Binding-site contacts:
Ligand atom O6 contacts residue TRP384 of chain 1.A at 3.8 Å.
Ligand atom C6 contacts residue ALA244 of chain 1.A at 4.4 Å (hydrophobic).
Ligand atom O6 contacts residue ALA244 of chain 1.A at 3.8 Å.
Ligand atom C5 contacts residue ASN241 of chain 1.A at 3.9 Å.
Ligand atom N2 contacts residue ASN241 of chain 1.A at 4.0 Å.
Ligand atom O7 contacts residue TRP384 of chain 1.A at 3.4 Å.
Ligand atom C2 contacts residue TRP384 of chain 1.A at 3.9 Å (hydrophobic).
Ligand atom O5 contacts residue ALA244 of chain 1.A at 3.8 Å.
Ligand atom O3 contacts residue TRP384 of chain 1.A at 4.4 Å.
Ligand atom C4 contacts residue TRP384 of chain 1.A at 4.3 Å (hydrophobic).
Ligand atom O5 contacts residue TRP384 of chain 1.A at 4.1 Å.
Ligand atom C1 contacts residue ASN241 of chain 1.A at 2.5 Å.
Ligand atom O6 contacts residue LYS388 of chain 1.A at 3.4 Å.
Ligand atom C3 contacts residue TRP384 of chain 1.A at 4.5 Å (hydrophobic).
Ligand atom C1 contacts residue TRP384 of chain 1.A at 4.4 Å (hydrophobic).
Ligand atom C6 contacts residue LYS388 of chain 1.A at 3.8 Å.
Ligand atom O7 contacts residue ASN241 of chain 1.A at 4.0 Å.
Ligand atom O1 contacts residue ASN241 of chain 1.A at 1.5 Å (h-bond).
Ligand atom C2 contacts residue ASN241 of chain 1.A at 3.5 Å.
Ligand atom C7 contacts residue TRP384 of chain 1.A at 4.3 Å (hydrophobic).
Ligand atom O1 contacts residue TRP384 of chain 1.A at 3.9 Å.
Ligand atom O6 contacts residue ASN241 of chain 1.A at 4.4 Å.
Ligand atom O1 contacts residue ALA244 of chain 1.A at 4.4 Å.
Ligand atom O5 contacts residue ASN241 of chain 1.A at 2.5 Å (h-bond).
Ligand atom C5 contacts residue THR243 of chain 1.A at 4.5 Å.
Ligand atom C1 contacts residue THR243 of chain 1.A at 4.3 Å.
Ligand atom C7 contacts residue ASN241 of chain 1.A at 4.3 Å.

Sequence of chain 1.A:
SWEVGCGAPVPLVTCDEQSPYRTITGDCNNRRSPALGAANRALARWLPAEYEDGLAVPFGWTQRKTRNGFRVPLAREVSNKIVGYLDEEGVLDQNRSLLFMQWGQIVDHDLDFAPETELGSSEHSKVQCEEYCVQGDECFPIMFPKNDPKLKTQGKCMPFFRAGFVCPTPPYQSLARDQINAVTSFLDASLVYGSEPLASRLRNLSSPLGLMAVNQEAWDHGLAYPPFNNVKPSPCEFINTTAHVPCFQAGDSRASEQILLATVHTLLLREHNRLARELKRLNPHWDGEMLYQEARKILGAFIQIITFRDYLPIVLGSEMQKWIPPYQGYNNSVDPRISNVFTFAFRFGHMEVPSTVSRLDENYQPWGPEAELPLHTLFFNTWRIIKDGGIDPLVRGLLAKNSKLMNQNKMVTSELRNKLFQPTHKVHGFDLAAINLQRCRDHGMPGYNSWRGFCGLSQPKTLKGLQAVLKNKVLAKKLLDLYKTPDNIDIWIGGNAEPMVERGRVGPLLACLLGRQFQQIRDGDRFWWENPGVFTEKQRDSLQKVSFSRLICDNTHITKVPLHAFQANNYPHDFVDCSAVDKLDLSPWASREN

The small molecule below binds the protein below.
Small molecule (SMILES): CC(=O)N[C@@H]1[C@@H](O)[C@H](O)[C@@H](CO)O[C@H]1O